Sequence of chain 2.A:
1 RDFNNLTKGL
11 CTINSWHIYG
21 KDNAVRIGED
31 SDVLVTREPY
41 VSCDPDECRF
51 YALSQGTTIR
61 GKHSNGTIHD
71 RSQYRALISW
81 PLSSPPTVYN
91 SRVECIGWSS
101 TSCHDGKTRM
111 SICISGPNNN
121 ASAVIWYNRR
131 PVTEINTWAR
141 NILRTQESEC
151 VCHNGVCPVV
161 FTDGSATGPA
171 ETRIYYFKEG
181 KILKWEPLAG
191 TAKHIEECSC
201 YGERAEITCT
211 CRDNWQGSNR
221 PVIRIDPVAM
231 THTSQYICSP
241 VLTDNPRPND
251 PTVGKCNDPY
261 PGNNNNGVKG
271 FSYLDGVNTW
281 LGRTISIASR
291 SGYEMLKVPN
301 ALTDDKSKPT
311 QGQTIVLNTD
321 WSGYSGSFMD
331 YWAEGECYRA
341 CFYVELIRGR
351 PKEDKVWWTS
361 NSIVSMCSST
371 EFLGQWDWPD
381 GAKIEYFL

The small molecule below binds the protein below.
Small molecule (SMILES): CC(=O)N[C@@H]1[C@@H](O)[C@H](O)[C@@H](CO)O[C@H]1O

Binding-site contacts:
Ligand atom C2 contacts residue PHE3 of chain 2.A at 3.8 Å (hydrophobic).
Ligand atom C3 contacts residue PHE3 of chain 2.A at 4.2 Å (hydrophobic).
Ligand atom C7 contacts residue ASN5 of chain 2.A at 3.6 Å.
Ligand atom O4 contacts residue ASP2 of chain 2.A at 4.2 Å.
Ligand atom C8 contacts residue PHE3 of chain 2.A at 3.3 Å (hydrophobic).
Ligand atom O6 contacts residue ASN154 of chain 2.A at 4.0 Å.
Ligand atom N2 contacts residue ASN5 of chain 2.A at 2.8 Å (h-bond).
Ligand atom C6 contacts residue ASN154 of chain 2.A at 4.3 Å.
Ligand atom O5 contacts residue ASN5 of chain 2.A at 2.3 Å (h-bond).
Ligand atom C5 contacts residue ASN5 of chain 2.A at 3.6 Å.
Ligand atom N2 contacts residue ASP2 of chain 2.A at 4.2 Å.
Ligand atom C1 contacts residue PHE3 of chain 2.A at 3.7 Å (hydrophobic).
Ligand atom O5 contacts residue ASN154 of chain 2.A at 3.9 Å.
Ligand atom C8 contacts residue ASP2 of chain 2.A at 4.1 Å.
Ligand atom C7 contacts residue PHE3 of chain 2.A at 3.5 Å (hydrophobic).
Ligand atom C1 contacts residue ASN5 of chain 2.A at 1.4 Å.
Ligand atom C7 contacts residue ASP2 of chain 2.A at 4.3 Å.
Ligand atom O7 contacts residue ASN5 of chain 2.A at 4.1 Å.
Ligand atom C1 contacts residue ASN154 of chain 2.A at 4.0 Å.
Ligand atom O3 contacts residue ASP2 of chain 2.A at 3.1 Å.
Ligand atom C4 contacts residue ASN5 of chain 2.A at 4.2 Å.
Ligand atom C3 contacts residue ASN5 of chain 2.A at 3.7 Å.
Ligand atom N2 contacts residue PHE3 of chain 2.A at 2.8 Å (h-bond).
Ligand atom C3 contacts residue ASP2 of chain 2.A at 3.7 Å.
Ligand atom C5 contacts residue ASN154 of chain 2.A at 3.5 Å.
Ligand atom C2 contacts residue ASN5 of chain 2.A at 2.4 Å.